This small molecule binds to this protein.
Small molecule (SMILES): CC[C@H](C)[C@H](NC(=O)[C@H](CO)NC(=O)[C@H](CC(=O)O)NC(=O)[C@@H](N)CCC(=O)O)C(=O)N[C@@H](CC(C)C)C(=O)N[C@@H](CCC(N)=O)C(=O)N1CCC[C@H]1C(=O)NCC(=O)N[C@@H](C)C(=O)N[C@@H](Cc1ccccc1)C(=O)N[C@@H](CO)C(=O)N[C@@H](C)C(=O)N[C@H](C=O)CC(N)=O

Sequence of chain 6.GA:
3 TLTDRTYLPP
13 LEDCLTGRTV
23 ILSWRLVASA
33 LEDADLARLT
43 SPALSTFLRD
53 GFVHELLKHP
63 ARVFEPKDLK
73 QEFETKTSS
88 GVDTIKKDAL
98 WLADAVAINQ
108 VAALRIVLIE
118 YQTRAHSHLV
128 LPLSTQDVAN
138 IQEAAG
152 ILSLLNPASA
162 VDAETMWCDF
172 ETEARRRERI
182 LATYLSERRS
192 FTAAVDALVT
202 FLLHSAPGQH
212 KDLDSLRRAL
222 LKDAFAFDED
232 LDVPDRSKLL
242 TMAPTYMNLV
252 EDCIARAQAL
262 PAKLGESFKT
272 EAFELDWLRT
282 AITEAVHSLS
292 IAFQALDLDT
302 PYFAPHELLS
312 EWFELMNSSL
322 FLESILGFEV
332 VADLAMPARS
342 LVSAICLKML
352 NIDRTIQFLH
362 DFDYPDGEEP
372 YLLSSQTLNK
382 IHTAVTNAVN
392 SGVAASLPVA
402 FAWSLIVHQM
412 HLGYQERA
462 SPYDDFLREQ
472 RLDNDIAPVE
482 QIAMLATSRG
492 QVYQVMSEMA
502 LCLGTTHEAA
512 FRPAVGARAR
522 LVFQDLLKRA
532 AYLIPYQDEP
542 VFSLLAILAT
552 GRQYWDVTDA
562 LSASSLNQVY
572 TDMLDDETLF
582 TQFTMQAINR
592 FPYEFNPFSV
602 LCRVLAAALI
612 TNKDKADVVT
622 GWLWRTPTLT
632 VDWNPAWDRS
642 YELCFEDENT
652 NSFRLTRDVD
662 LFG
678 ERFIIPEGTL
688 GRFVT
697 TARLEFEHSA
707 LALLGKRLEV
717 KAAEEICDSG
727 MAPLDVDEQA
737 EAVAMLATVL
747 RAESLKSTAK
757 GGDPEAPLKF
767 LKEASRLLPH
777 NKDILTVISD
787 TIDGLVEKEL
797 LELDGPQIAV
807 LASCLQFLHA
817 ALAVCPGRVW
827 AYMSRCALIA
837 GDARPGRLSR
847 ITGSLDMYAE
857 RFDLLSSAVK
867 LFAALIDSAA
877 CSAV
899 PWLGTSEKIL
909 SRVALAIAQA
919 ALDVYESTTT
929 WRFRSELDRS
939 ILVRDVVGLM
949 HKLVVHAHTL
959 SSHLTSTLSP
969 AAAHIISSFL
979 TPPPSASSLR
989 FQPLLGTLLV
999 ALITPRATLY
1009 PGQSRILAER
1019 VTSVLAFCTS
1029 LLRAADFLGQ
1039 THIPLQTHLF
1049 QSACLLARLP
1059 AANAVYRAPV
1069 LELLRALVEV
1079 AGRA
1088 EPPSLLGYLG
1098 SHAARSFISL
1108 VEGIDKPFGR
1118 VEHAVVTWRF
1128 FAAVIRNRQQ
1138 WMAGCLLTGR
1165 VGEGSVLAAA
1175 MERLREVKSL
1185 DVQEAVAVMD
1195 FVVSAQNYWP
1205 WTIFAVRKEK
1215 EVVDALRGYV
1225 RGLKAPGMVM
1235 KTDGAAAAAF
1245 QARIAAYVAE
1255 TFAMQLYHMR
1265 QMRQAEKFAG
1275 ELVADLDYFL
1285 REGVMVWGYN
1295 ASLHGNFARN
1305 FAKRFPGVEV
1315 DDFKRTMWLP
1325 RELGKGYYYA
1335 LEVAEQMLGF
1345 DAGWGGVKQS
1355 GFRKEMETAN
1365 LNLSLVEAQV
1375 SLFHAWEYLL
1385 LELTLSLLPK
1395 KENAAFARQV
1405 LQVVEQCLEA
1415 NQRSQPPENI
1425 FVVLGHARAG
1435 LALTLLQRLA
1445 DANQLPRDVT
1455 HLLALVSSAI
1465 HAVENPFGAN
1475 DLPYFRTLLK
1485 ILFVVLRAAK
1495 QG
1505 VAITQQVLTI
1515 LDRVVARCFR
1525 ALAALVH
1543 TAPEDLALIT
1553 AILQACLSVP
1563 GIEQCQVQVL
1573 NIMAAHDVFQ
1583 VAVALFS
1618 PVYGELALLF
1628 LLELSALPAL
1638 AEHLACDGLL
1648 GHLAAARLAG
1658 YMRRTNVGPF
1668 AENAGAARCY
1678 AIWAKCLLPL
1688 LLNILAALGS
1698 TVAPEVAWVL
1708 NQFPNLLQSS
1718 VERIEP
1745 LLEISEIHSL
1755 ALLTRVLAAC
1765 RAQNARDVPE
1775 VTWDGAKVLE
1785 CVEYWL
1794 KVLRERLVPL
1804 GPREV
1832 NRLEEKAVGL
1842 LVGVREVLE

Binding-site contacts:
Ligand atom CB contacts residue TYR533 of chain 6.GA at 3.6 Å (hydrophobic).
Ligand atom CD2 contacts residue THR488 of chain 6.GA at 4.2 Å.
Ligand atom NE2 contacts residue PRO536 of chain 6.GA at 4.2 Å.
Ligand atom N contacts residue ILE535 of chain 6.GA at 3.7 Å.
Ligand atom CB contacts residue ILE535 of chain 6.GA at 4.2 Å (hydrophobic).
Ligand atom CB contacts residue TYR537 of chain 6.GA at 3.0 Å (hydrophobic).
Ligand atom ND2 contacts residue TYR533 of chain 6.GA at 3.7 Å.
Ligand atom CG1 contacts residue THR488 of chain 6.GA at 4.2 Å.
Ligand atom CD1 contacts residue THR488 of chain 6.GA at 4.2 Å.
Ligand atom CD contacts residue TYR537 of chain 6.GA at 4.5 Å (hydrophobic).
Ligand atom CB contacts residue THR488 of chain 6.GA at 4.4 Å.
Ligand atom C contacts residue HIS409 of chain 6.GA at 4.4 Å.
Ligand atom CA contacts residue ILE535 of chain 6.GA at 3.8 Å (hydrophobic).
Ligand atom CD1 contacts residue ILE535 of chain 6.GA at 4.0 Å (hydrophobic).
Ligand atom N contacts residue PRO536 of chain 6.GA at 4.2 Å.
Ligand atom CG contacts residue TYR537 of chain 6.GA at 3.2 Å (hydrophobic).
Ligand atom OD1 contacts residue TYR533 of chain 6.GA at 3.4 Å.
Ligand atom O contacts residue HIS409 of chain 6.GA at 3.6 Å.
Ligand atom CD2 contacts residue ALA484 of chain 6.GA at 3.6 Å (hydrophobic).
Ligand atom O contacts residue PRO536 of chain 6.GA at 3.8 Å.
Ligand atom CB contacts residue GLU481 of chain 6.GA at 3.6 Å.
Ligand atom CA contacts residue TYR537 of chain 6.GA at 4.5 Å (hydrophobic).
Ligand atom CD1 contacts residue LEU413 of chain 6.GA at 4.1 Å (hydrophobic).
Ligand atom CD2 contacts residue MET485 of chain 6.GA at 4.0 Å (hydrophobic).
Ligand atom CD1 contacts residue ILE535 of chain 6.GA at 4.0 Å (hydrophobic).
Ligand atom CG contacts residue TYR533 of chain 6.GA at 3.3 Å (hydrophobic).
Ligand atom CD1 contacts residue GLN538 of chain 6.GA at 3.1 Å.
Ligand atom CD1 contacts residue PHE402 of chain 6.GA at 4.0 Å (hydrophobic).
Ligand atom CG contacts residue PRO536 of chain 6.GA at 4.5 Å (hydrophobic).
Ligand atom CE1 contacts residue LEU413 of chain 6.GA at 4.2 Å (hydrophobic).
Ligand atom O contacts residue LEU534 of chain 6.GA at 4.3 Å.
Ligand atom CB contacts residue LEU534 of chain 6.GA at 4.3 Å (hydrophobic).